Sequence of chain 1.A:
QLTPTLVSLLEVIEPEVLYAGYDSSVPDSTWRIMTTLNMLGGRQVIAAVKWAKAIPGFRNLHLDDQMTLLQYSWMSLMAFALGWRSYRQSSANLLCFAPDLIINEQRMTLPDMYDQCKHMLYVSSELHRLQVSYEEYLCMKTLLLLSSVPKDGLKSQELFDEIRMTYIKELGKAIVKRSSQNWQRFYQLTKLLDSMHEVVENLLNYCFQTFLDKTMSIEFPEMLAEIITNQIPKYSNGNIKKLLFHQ

This protein binds this small molecule.
Small molecule (SMILES): C[C@H](N)C(=O)N[C@@H](C)C(=O)N[C@@H](C)C(=O)N[C@@H](C)C(=O)N[C@@H](C)C(=O)N[C@@H](C)C(=O)N[C@@H](C)C(=O)N[C@@H](C)C(=O)N[C@@H](C)C=O

Binding-site contacts:
Ligand atom C contacts residue MET96 of chain 1.A at 3.5 Å (hydrophobic).
Ligand atom CA contacts residue LYS82 of chain 1.A at 4.3 Å.
Ligand atom CA contacts residue LEU92 of chain 1.A at 4.3 Å (hydrophobic).
Ligand atom N contacts residue MET96 of chain 1.A at 3.7 Å.
Ligand atom C contacts residue LYS82 of chain 1.A at 3.9 Å.
Ligand atom CB contacts residue LEU92 of chain 1.A at 3.3 Å (hydrophobic).
Ligand atom C contacts residue LYS82 of chain 1.A at 4.3 Å.
Ligand atom CA contacts residue MET96 of chain 1.A at 3.4 Å (hydrophobic).
Ligand atom CB contacts residue MET255 of chain 1.A at 4.0 Å (hydrophobic).
Ligand atom CB contacts residue GLU258 of chain 1.A at 2.9 Å.
Ligand atom N contacts residue MET255 of chain 1.A at 4.4 Å.
Ligand atom CA contacts residue GLU258 of chain 1.A at 4.0 Å.
Ligand atom O contacts residue MET96 of chain 1.A at 4.1 Å.
Ligand atom O contacts residue LYS82 of chain 1.A at 3.8 Å.
Ligand atom CB contacts residue MET96 of chain 1.A at 3.3 Å (hydrophobic).
Ligand atom N contacts residue LYS82 of chain 1.A at 4.2 Å.
Ligand atom N contacts residue LEU92 of chain 1.A at 4.5 Å.
Ligand atom CB contacts residue MET96 of chain 1.A at 3.4 Å (hydrophobic).
Ligand atom N contacts residue GLU258 of chain 1.A at 3.4 Å.
Ligand atom O contacts residue LYS82 of chain 1.A at 2.7 Å (salt-bridge).
Ligand atom N contacts residue MET96 of chain 1.A at 3.2 Å.
Ligand atom CA contacts residue MET96 of chain 1.A at 4.0 Å (hydrophobic).